Binding-site contacts:
Ligand atom O5 contacts residue ASN57 of chain 2.A at 2.4 Å (h-bond).
Ligand atom O7 contacts residue ASN57 of chain 2.A at 4.1 Å.
Ligand atom C7 contacts residue ASN57 of chain 2.A at 3.4 Å.
Ligand atom C5 contacts residue ASN57 of chain 2.A at 3.7 Å.
Ligand atom O5 contacts residue ARG14 of chain 2.A at 3.7 Å.
Ligand atom N2 contacts residue ASN57 of chain 2.A at 2.8 Å (h-bond).
Ligand atom C6 contacts residue ARG14 of chain 2.A at 3.9 Å.
Ligand atom C1 contacts residue ASN57 of chain 2.A at 1.5 Å.
Ligand atom C3 contacts residue ASN57 of chain 2.A at 3.8 Å.
Ligand atom C4 contacts residue ASN57 of chain 2.A at 4.3 Å.
Ligand atom C1 contacts residue ARG14 of chain 2.A at 3.9 Å.
Ligand atom C2 contacts residue ASN57 of chain 2.A at 2.5 Å.
Ligand atom C8 contacts residue ASN57 of chain 2.A at 4.0 Å.
Ligand atom C5 contacts residue ARG14 of chain 2.A at 3.5 Å.

A protein and the small-molecule ligand that binds it are described below.
Small molecule (SMILES): CC(=O)N[C@@H]1[C@@H](O)[C@H](O)[C@@H](CO)O[C@H]1O

Sequence of chain 2.A:
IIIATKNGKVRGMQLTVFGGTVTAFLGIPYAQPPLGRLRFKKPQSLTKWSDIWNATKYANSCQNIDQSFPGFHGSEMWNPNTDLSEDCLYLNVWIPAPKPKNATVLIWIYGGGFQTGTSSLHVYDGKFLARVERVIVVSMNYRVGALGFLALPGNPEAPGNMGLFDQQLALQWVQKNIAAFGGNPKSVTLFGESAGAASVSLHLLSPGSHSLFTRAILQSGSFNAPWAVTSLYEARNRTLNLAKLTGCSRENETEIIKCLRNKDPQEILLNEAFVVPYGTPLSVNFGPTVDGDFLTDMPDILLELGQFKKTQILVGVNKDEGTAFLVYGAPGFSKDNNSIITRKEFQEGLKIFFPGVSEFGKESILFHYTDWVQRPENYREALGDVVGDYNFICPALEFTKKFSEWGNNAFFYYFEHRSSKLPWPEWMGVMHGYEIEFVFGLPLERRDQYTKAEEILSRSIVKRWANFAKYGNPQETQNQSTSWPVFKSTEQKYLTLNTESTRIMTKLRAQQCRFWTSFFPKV